Sequence of chain 1.B:
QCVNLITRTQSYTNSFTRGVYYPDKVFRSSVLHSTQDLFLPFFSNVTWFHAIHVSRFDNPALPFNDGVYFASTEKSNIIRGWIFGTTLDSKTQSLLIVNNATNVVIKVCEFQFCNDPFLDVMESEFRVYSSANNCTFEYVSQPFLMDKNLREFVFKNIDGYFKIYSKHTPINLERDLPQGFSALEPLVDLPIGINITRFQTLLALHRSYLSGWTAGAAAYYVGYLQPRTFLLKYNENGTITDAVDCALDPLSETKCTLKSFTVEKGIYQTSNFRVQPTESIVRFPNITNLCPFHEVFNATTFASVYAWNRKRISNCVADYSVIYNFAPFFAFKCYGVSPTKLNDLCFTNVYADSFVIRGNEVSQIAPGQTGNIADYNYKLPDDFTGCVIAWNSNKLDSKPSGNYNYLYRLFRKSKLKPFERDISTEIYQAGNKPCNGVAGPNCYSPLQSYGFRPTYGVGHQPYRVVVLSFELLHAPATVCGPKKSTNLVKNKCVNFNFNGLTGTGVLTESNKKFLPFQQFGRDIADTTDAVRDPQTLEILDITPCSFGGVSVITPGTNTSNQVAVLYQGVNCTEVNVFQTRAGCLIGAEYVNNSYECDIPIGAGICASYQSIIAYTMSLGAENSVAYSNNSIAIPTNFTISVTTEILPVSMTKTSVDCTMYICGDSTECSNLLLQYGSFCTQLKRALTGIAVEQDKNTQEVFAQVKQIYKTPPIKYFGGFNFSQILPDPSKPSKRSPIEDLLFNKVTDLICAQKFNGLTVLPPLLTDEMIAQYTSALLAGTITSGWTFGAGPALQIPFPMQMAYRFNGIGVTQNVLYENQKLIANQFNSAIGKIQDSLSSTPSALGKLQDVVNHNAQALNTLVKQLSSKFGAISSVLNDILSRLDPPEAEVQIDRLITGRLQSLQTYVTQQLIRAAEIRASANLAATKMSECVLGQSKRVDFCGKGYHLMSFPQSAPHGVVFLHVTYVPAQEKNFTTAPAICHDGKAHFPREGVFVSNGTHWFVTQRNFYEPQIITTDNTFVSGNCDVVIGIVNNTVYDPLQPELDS

The small molecule below binds the protein below.
Small molecule (SMILES): CC(=O)N[C@H]1[C@H](O[C@H]2[C@H](O)[C@@H](NC(C)=O)CO[C@@H]2CO)O[C@H](CO)[C@@H](O)[C@@H]1O

Binding-site contacts:
Ligand atom C8 contacts residue THR1096 of chain 1.B at 3.9 Å.
Ligand atom C2 contacts residue THR1096 of chain 1.B at 3.8 Å.
Ligand atom C4 contacts residue HIS1097 of chain 1.B at 3.6 Å.
Ligand atom O3 contacts residue THR1096 of chain 1.B at 4.2 Å.
Ligand atom O5 contacts residue PHE1099 of chain 1.B at 3.7 Å.
Ligand atom O7 contacts residue ASN1094 of chain 1.B at 3.5 Å (h-bond).
Ligand atom C2 contacts residue ASN1094 of chain 1.B at 2.5 Å.
Ligand atom C1 contacts residue HIS1097 of chain 1.B at 4.3 Å.
Ligand atom O7 contacts residue HIS1097 of chain 1.B at 3.2 Å.
Ligand atom C8 contacts residue HIS1097 of chain 1.B at 4.1 Å.
Ligand atom N2 contacts residue HIS1097 of chain 1.B at 4.1 Å.
Ligand atom O5 contacts residue ASN1094 of chain 1.B at 2.4 Å (h-bond).
Ligand atom C8 contacts residue GLY1095 of chain 1.B at 4.4 Å.
Ligand atom C4 contacts residue ASN1094 of chain 1.B at 4.3 Å.
Ligand atom N2 contacts residue THR1096 of chain 1.B at 3.0 Å (h-bond).
Ligand atom N2 contacts residue ASN1094 of chain 1.B at 2.9 Å (h-bond).
Ligand atom C1 contacts residue ASN1094 of chain 1.B at 1.4 Å.
Ligand atom C6 contacts residue HIS1097 of chain 1.B at 4.3 Å.
Ligand atom O4 contacts residue HIS1097 of chain 1.B at 3.3 Å (h-bond).
Ligand atom C5 contacts residue PHE1099 of chain 1.B at 3.8 Å (hydrophobic).
Ligand atom O6 contacts residue PHE1099 of chain 1.B at 4.4 Å.
Ligand atom O5 contacts residue HIS1097 of chain 1.B at 4.3 Å.
Ligand atom C5 contacts residue HIS1097 of chain 1.B at 3.4 Å.
Ligand atom C2 contacts residue HIS1097 of chain 1.B at 4.4 Å.
Ligand atom C3 contacts residue THR1096 of chain 1.B at 3.8 Å.
Ligand atom C6 contacts residue PHE1099 of chain 1.B at 3.6 Å (hydrophobic).
Ligand atom C7 contacts residue HIS1097 of chain 1.B at 3.5 Å.
Ligand atom C1 contacts residue THR1096 of chain 1.B at 4.3 Å.
Ligand atom C5 contacts residue ASN1094 of chain 1.B at 3.7 Å.
Ligand atom C8 contacts residue ASN1094 of chain 1.B at 3.6 Å.
Ligand atom C3 contacts residue ASN1094 of chain 1.B at 3.8 Å.
Ligand atom C7 contacts residue ASN1094 of chain 1.B at 3.4 Å.
Ligand atom C1 contacts residue PHE1099 of chain 1.B at 4.2 Å (hydrophobic).
Ligand atom C7 contacts residue THR1096 of chain 1.B at 3.9 Å.
Ligand atom C3 contacts residue HIS1097 of chain 1.B at 3.6 Å.